Sequence of chain 1.B:
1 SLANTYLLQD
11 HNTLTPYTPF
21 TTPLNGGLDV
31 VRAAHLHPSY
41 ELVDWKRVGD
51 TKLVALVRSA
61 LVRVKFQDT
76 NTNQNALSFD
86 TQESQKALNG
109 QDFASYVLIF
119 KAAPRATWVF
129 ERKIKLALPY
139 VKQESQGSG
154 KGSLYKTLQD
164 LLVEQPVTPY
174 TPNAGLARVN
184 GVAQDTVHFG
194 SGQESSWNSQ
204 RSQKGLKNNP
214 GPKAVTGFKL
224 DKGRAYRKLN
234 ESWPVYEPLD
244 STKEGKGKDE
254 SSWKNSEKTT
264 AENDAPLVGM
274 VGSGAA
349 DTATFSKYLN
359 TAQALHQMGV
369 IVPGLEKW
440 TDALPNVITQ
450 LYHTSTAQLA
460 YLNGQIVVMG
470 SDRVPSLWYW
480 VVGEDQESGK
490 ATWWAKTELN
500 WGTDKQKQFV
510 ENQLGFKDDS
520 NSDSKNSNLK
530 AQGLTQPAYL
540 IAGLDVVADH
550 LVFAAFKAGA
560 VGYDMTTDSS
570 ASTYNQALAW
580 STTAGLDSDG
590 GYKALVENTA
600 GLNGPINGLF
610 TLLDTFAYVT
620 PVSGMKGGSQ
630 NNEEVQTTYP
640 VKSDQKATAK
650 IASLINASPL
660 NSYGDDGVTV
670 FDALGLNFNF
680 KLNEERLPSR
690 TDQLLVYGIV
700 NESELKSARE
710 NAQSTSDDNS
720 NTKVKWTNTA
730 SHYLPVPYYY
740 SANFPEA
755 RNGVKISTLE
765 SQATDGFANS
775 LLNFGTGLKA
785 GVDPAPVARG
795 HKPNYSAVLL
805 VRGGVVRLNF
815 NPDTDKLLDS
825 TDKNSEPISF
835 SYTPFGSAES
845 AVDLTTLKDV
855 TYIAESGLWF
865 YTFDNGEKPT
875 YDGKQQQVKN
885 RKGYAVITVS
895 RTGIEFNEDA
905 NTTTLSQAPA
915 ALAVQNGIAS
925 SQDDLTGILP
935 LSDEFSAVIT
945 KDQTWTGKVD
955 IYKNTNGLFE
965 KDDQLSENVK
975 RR

The protein below binds the small molecule below.
Small molecule (SMILES): CC(=O)N[C@H]1[C@H]([C@H](O)[C@H](O)CO)O[C@@](OC[C@H]2O[C@@H](O[C@H]3[C@H](O)[C@@H](O)[C@H](O)O[C@@H]3CO)[C@H](O)[C@@H](O)[C@H]2O)(C(=O)O)C[C@@H]1O

Binding-site contacts:
Ligand atom C11 contacts residue GLY214 of chain 1.B at 3.7 Å.
Ligand atom C5 contacts residue LEU608 of chain 1.B at 3.6 Å (hydrophobic).
Ligand atom O1B contacts residue LEU608 of chain 1.B at 4.0 Å.
Ligand atom O10 contacts residue PRO213 of chain 1.B at 4.1 Å.
Ligand atom C10 contacts residue GLY214 of chain 1.B at 3.7 Å.
Ligand atom C10 contacts residue LYS216 of chain 1.B at 3.8 Å.
Ligand atom C8 contacts residue PHE609 of chain 1.B at 3.9 Å (hydrophobic).
Ligand atom C11 contacts residue GLY607 of chain 1.B at 3.8 Å.
Ligand atom N5 contacts residue PHE609 of chain 1.B at 4.2 Å.
Ligand atom C9 contacts residue PRO213 of chain 1.B at 3.5 Å (hydrophobic).
Ligand atom O4 contacts residue LYS216 of chain 1.B at 3.4 Å.
Ligand atom C6 contacts residue PHE609 of chain 1.B at 4.2 Å (hydrophobic).
Ligand atom O1B contacts residue PHE609 of chain 1.B at 3.6 Å.
Ligand atom C10 contacts residue LEU608 of chain 1.B at 4.2 Å (hydrophobic).
Ligand atom O10 contacts residue PRO215 of chain 1.B at 3.3 Å (h-bond).
Ligand atom C6 contacts residue LEU608 of chain 1.B at 3.9 Å (hydrophobic).
Ligand atom C1 contacts residue PHE609 of chain 1.B at 4.2 Å (hydrophobic).
Ligand atom O9 contacts residue PRO213 of chain 1.B at 2.7 Å (h-bond).
Ligand atom O8 contacts residue PHE609 of chain 1.B at 3.6 Å.
Ligand atom C11 contacts residue LYS216 of chain 1.B at 4.1 Å.
Ligand atom O1B contacts residue THR610 of chain 1.B at 2.8 Å (h-bond).
Ligand atom C11 contacts residue ALA217 of chain 1.B at 4.1 Å (hydrophobic).
Ligand atom O4 contacts residue LEU608 of chain 1.B at 4.0 Å.
Ligand atom C1 contacts residue THR610 of chain 1.B at 3.3 Å.
Ligand atom O1A contacts residue THR610 of chain 1.B at 3.4 Å (h-bond).
Ligand atom C4 contacts residue LEU608 of chain 1.B at 3.3 Å (hydrophobic).
Ligand atom C11 contacts residue PHE609 of chain 1.B at 3.9 Å (hydrophobic).
Ligand atom O7 contacts residue PRO215 of chain 1.B at 3.8 Å.
Ligand atom C9 contacts residue PHE609 of chain 1.B at 3.7 Å (hydrophobic).
Ligand atom C7 contacts residue PRO213 of chain 1.B at 3.4 Å (hydrophobic).
Ligand atom O10 contacts residue GLY214 of chain 1.B at 3.4 Å.
Ligand atom C3 contacts residue LEU608 of chain 1.B at 4.2 Å (hydrophobic).
Ligand atom O1A contacts residue LEU608 of chain 1.B at 3.3 Å (h-bond).
Ligand atom C1 contacts residue LEU608 of chain 1.B at 3.6 Å (hydrophobic).
Ligand atom N5 contacts residue LEU608 of chain 1.B at 3.2 Å (h-bond).
Ligand atom O10 contacts residue ALA217 of chain 1.B at 4.2 Å.
Ligand atom C7 contacts residue PHE609 of chain 1.B at 3.8 Å (hydrophobic).
Ligand atom O10 contacts residue LYS216 of chain 1.B at 2.9 Å (salt-bridge).
Ligand atom C8 contacts residue PRO213 of chain 1.B at 4.0 Å (hydrophobic).
Ligand atom O7 contacts residue PRO213 of chain 1.B at 3.1 Å (h-bond).